Binding-site contacts:
Ligand atom N1 contacts residue GLY416 of chain 1.XA at 3.1 Å (h-bond).
Ligand atom C5 contacts residue PRO408 of chain 1.XA at 4.2 Å (hydrophobic).
Ligand atom N9 contacts residue PRO408 of chain 1.XA at 3.8 Å.
Ligand atom N1 contacts residue PRO408 of chain 1.XA at 3.8 Å.
Ligand atom O2P contacts residue ASP403 of chain 1.YA at 4.0 Å.
Ligand atom C6 contacts residue SER409 of chain 1.XA at 3.8 Å.
Ligand atom C2 contacts residue GLY416 of chain 1.XA at 3.6 Å.
Ligand atom C5 contacts residue SER409 of chain 1.XA at 3.7 Å.
Ligand atom N6 contacts residue PRO204 of chain 1.XA at 4.4 Å.
Ligand atom N6 contacts residue SER409 of chain 1.XA at 3.3 Å (h-bond).
Ligand atom O2P contacts residue GLY404 of chain 1.YA at 4.3 Å.
Ligand atom C6 contacts residue PRO408 of chain 1.XA at 3.8 Å (hydrophobic).
Ligand atom N6 contacts residue PRO408 of chain 1.XA at 4.0 Å.
Ligand atom N9 contacts residue HIS407 of chain 1.XA at 4.4 Å.
Ligand atom C2 contacts residue PRO408 of chain 1.XA at 4.0 Å (hydrophobic).
Ligand atom C5 contacts residue PRO204 of chain 1.XA at 4.1 Å (hydrophobic).
Ligand atom C2' contacts residue HIS407 of chain 1.XA at 4.0 Å.
Ligand atom C1' contacts residue PRO408 of chain 1.XA at 3.9 Å (hydrophobic).
Ligand atom N7 contacts residue HIS407 of chain 1.XA at 3.8 Å.
Ligand atom C6 contacts residue GLY416 of chain 1.XA at 4.2 Å.
Ligand atom C6 contacts residue PRO204 of chain 1.XA at 4.3 Å (hydrophobic).
Ligand atom N6 contacts residue PHE415 of chain 1.XA at 4.4 Å.
Ligand atom C8 contacts residue PRO408 of chain 1.XA at 4.4 Å (hydrophobic).
Ligand atom C4 contacts residue PRO408 of chain 1.XA at 3.9 Å (hydrophobic).
Ligand atom N3 contacts residue PRO408 of chain 1.XA at 3.6 Å.
Ligand atom N6 contacts residue GLY416 of chain 1.XA at 3.7 Å.
Ligand atom C8 contacts residue SER409 of chain 1.XA at 4.2 Å.
Ligand atom C2' contacts residue PRO408 of chain 1.XA at 4.3 Å (hydrophobic).
Ligand atom C8 contacts residue HIS407 of chain 1.XA at 3.4 Å.
Ligand atom O2P contacts residue HIS407 of chain 1.XA at 4.1 Å.
Ligand atom N6 contacts residue GLY414 of chain 1.XA at 4.4 Å.
Ligand atom N7 contacts residue PRO204 of chain 1.XA at 4.1 Å.
Ligand atom N7 contacts residue SER409 of chain 1.XA at 3.2 Å (h-bond).
Ligand atom C2 contacts residue ILE399 of chain 1.XA at 4.3 Å (hydrophobic).
Ligand atom O1P contacts residue HIS405 of chain 1.YA at 3.9 Å.

Sequence of chain 1.YA:
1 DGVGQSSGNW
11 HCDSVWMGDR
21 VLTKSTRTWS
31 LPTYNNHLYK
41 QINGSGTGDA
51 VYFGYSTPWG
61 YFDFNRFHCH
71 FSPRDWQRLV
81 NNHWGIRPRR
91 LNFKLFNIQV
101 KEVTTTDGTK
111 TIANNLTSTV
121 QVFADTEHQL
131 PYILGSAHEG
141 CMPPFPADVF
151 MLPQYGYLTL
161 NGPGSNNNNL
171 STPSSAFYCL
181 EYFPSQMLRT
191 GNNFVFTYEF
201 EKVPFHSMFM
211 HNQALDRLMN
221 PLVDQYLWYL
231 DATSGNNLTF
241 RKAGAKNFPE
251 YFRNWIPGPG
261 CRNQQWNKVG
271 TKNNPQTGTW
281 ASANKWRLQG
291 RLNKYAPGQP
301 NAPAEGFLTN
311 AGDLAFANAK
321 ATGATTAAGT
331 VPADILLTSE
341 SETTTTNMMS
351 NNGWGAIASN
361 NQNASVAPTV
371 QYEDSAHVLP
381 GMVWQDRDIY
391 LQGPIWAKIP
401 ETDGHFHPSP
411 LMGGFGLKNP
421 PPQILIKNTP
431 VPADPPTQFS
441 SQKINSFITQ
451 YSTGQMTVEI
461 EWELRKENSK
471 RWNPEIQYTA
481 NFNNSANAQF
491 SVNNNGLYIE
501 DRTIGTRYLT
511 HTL

The small molecule below binds the protein below.
Small molecule (SMILES): Nc1ncnc2c1ncn2[C@H]1C[C@H](O)[C@@H](COP(=O)(O)O)O1

Sequence of chain 1.XA:
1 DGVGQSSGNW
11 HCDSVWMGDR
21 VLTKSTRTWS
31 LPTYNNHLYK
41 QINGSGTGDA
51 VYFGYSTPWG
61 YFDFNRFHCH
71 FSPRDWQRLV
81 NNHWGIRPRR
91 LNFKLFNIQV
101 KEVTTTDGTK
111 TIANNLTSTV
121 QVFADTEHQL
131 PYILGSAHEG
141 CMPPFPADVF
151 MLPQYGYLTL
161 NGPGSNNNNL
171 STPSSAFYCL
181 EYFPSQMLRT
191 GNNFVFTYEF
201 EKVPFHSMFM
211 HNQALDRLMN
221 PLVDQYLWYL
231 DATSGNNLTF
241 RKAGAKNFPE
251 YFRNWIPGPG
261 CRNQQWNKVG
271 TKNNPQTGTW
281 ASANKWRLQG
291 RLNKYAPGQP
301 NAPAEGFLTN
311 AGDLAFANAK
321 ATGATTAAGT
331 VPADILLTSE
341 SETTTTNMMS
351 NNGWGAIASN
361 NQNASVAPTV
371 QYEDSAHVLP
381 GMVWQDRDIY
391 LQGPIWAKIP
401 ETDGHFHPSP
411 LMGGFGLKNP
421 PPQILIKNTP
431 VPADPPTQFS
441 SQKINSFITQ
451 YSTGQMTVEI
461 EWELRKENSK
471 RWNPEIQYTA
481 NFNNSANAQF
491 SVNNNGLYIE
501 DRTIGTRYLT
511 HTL